A small-molecule ligand and the protein it binds are described below.
Small molecule (SMILES): CC(=O)N[C@H]1[C@H](O[C@H]2[C@H](O)[C@@H](NC(C)=O)CO[C@@H]2CO)O[C@H](CO)[C@@H](O)[C@@H]1O

Sequence of chain 1.A:
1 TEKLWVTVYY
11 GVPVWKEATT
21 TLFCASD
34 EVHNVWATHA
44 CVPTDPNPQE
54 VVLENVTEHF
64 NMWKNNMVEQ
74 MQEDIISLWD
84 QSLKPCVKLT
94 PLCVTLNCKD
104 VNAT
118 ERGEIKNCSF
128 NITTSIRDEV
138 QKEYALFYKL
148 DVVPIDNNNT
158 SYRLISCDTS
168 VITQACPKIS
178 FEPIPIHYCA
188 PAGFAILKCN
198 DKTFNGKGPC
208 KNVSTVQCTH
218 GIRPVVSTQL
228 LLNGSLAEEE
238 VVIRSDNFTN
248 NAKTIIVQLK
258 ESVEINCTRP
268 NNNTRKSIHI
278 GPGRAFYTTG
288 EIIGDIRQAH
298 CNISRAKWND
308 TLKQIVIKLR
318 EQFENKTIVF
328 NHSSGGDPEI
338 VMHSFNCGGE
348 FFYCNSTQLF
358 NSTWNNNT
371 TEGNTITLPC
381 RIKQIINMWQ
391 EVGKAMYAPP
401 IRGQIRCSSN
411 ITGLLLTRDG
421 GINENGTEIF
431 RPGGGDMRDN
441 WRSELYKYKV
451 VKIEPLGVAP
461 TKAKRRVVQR

Binding-site contacts:
Ligand atom C6 contacts residue ASN410 of chain 1.A at 4.5 Å.
Ligand atom C1 contacts residue SER259 of chain 1.A at 4.4 Å.
Ligand atom C7 contacts residue ASN410 of chain 1.A at 4.1 Å.
Ligand atom C5 contacts residue ASN410 of chain 1.A at 3.4 Å.
Ligand atom O6 contacts residue SER259 of chain 1.A at 4.5 Å.
Ligand atom C3 contacts residue ASN410 of chain 1.A at 3.9 Å.
Ligand atom C8 contacts residue ASN230 of chain 1.A at 4.2 Å.
Ligand atom C8 contacts residue ARG220 of chain 1.A at 4.2 Å.
Ligand atom N2 contacts residue ASN410 of chain 1.A at 3.0 Å (h-bond).
Ligand atom C2 contacts residue ASN410 of chain 1.A at 2.7 Å.
Ligand atom C8 contacts residue GLU261 of chain 1.A at 4.1 Å.
Ligand atom O5 contacts residue SER259 of chain 1.A at 3.8 Å.
Ligand atom C4 contacts residue ASN410 of chain 1.A at 4.2 Å.
Ligand atom C1 contacts residue ASN410 of chain 1.A at 1.4 Å.
Ligand atom O6 contacts residue GLU261 of chain 1.A at 3.7 Å.
Ligand atom O6 contacts residue ASN410 of chain 1.A at 4.4 Å.
Ligand atom O5 contacts residue ASN410 of chain 1.A at 2.2 Å (h-bond).